Binding-site contacts:
Ligand atom C1 contacts residue ASN414 of chain 1.A at 1.4 Å.
Ligand atom C8 contacts residue TRP576 of chain 1.A at 4.0 Å (hydrophobic).
Ligand atom C7 contacts residue GLU415 of chain 1.A at 4.3 Å.
Ligand atom C7 contacts residue ASN414 of chain 1.A at 3.4 Å.
Ligand atom C8 contacts residue GLU415 of chain 1.A at 3.7 Å.
Ligand atom N2 contacts residue GLU415 of chain 1.A at 4.0 Å.
Ligand atom C8 contacts residue PHE267 of chain 1.A at 3.8 Å (hydrophobic).
Ligand atom C5 contacts residue ASN414 of chain 1.A at 3.7 Å.
Ligand atom C4 contacts residue ASN414 of chain 1.A at 4.2 Å.
Ligand atom C3 contacts residue ASN414 of chain 1.A at 3.8 Å.
Ligand atom N2 contacts residue ASN414 of chain 1.A at 2.9 Å (h-bond).
Ligand atom C8 contacts residue ASN414 of chain 1.A at 4.3 Å.
Ligand atom O5 contacts residue ASN414 of chain 1.A at 2.4 Å (h-bond).
Ligand atom O7 contacts residue ASN414 of chain 1.A at 3.5 Å (h-bond).
Ligand atom C2 contacts residue ASN414 of chain 1.A at 2.5 Å.

This protein binds this small molecule.
Small molecule (SMILES): CC(=O)N[C@@H]1[C@@H](O)[C@H](O)[C@@H](CO)O[C@H]1O

Sequence of chain 1.A:
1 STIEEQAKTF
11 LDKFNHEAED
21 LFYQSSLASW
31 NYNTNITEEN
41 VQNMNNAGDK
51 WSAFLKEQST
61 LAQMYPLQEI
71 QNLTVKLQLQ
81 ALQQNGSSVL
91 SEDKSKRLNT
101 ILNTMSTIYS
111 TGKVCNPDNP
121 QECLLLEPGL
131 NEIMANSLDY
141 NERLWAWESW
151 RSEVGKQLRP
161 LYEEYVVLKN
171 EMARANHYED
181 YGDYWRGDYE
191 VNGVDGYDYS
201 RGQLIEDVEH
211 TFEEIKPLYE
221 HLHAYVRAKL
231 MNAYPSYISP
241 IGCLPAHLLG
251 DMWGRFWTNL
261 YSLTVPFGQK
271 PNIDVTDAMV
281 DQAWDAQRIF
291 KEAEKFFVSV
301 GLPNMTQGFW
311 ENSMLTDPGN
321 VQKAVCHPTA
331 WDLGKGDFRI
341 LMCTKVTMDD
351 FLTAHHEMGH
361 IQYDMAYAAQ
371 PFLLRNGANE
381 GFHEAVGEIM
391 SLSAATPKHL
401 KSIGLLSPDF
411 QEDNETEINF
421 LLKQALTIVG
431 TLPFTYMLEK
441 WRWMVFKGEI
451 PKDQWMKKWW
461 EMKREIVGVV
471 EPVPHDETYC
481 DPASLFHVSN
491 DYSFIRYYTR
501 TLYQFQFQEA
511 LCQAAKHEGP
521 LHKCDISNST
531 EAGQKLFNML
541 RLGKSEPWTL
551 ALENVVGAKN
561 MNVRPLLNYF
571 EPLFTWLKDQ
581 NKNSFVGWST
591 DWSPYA